Binding-site contacts:
Ligand atom N5 contacts residue ASN318 of chain 3.A at 3.6 Å (h-bond).
Ligand atom O1B contacts residue SER286 of chain 3.A at 2.9 Å (h-bond).
Ligand atom C6 contacts residue SER291 of chain 3.A at 4.1 Å.
Ligand atom O7 contacts residue TRP321 of chain 3.A at 3.6 Å.
Ligand atom C1 contacts residue SER286 of chain 3.A at 3.4 Å.
Ligand atom C10 contacts residue THR319 of chain 3.A at 4.2 Å.
Ligand atom C5 contacts residue SER291 of chain 3.A at 4.2 Å.
Ligand atom C9 contacts residue LYS352 of chain 3.A at 3.7 Å.
Ligand atom C7 contacts residue TRP321 of chain 3.A at 3.8 Å (hydrophobic).
Ligand atom O1B contacts residue ALA288 of chain 3.A at 3.6 Å.
Ligand atom C11 contacts residue TRP321 of chain 3.A at 3.5 Å (hydrophobic).
Ligand atom C11 contacts residue ASP320 of chain 3.A at 3.8 Å.
Ligand atom FAI contacts residue ASN318 of chain 3.A at 4.5 Å.
Ligand atom C11 contacts residue SER291 of chain 3.A at 3.9 Å.
Ligand atom C8 contacts residue SER289 of chain 3.A at 4.2 Å.
Ligand atom O1A contacts residue ASN318 of chain 3.A at 3.8 Å.
Ligand atom O4 contacts residue THR319 of chain 3.A at 3.9 Å.
Ligand atom O4 contacts residue ASN318 of chain 3.A at 2.9 Å (h-bond).
Ligand atom O10 contacts residue TRP321 of chain 3.A at 4.3 Å.
Ligand atom O10 contacts residue ASN318 of chain 3.A at 4.4 Å.
Ligand atom C10 contacts residue TRP321 of chain 3.A at 3.7 Å (hydrophobic).
Ligand atom N5 contacts residue TRP321 of chain 3.A at 3.8 Å.
Ligand atom C4 contacts residue ASN318 of chain 3.A at 3.4 Å.
Ligand atom C11 contacts residue ASN318 of chain 3.A at 3.9 Å.
Ligand atom O1A contacts residue SER286 of chain 3.A at 3.4 Å (h-bond).
Ligand atom C10 contacts residue ASN318 of chain 3.A at 3.8 Å.
Ligand atom C7 contacts residue SER289 of chain 3.A at 3.7 Å.
Ligand atom C10 contacts residue SER291 of chain 3.A at 4.4 Å.
Ligand atom C4 contacts residue SER291 of chain 3.A at 4.1 Å.
Ligand atom O1B contacts residue SER289 of chain 3.A at 3.4 Å (h-bond).
Ligand atom O6 contacts residue SER289 of chain 3.A at 4.2 Å.
Ligand atom O8 contacts residue SER289 of chain 3.A at 3.5 Å (h-bond).
Ligand atom N5 contacts residue SER291 of chain 3.A at 3.6 Å (h-bond).
Ligand atom C3 contacts residue ASN318 of chain 3.A at 3.7 Å.
Ligand atom C1 contacts residue SER289 of chain 3.A at 4.3 Å.
Ligand atom C6 contacts residue SER289 of chain 3.A at 3.5 Å.
Ligand atom C5 contacts residue ASN318 of chain 3.A at 4.2 Å.
Ligand atom O10 contacts residue THR319 of chain 3.A at 4.2 Å.
Ligand atom C11 contacts residue THR319 of chain 3.A at 3.6 Å.

A protein and the small-molecule ligand that binds it are described below.
Small molecule (SMILES): CC(=O)N[C@@H]1[C@@H](O)[C@@H](F)[C@](F)(C(=O)O)O[C@H]1[C@H](O)[C@@H](C)O

Sequence of chain 3.A:
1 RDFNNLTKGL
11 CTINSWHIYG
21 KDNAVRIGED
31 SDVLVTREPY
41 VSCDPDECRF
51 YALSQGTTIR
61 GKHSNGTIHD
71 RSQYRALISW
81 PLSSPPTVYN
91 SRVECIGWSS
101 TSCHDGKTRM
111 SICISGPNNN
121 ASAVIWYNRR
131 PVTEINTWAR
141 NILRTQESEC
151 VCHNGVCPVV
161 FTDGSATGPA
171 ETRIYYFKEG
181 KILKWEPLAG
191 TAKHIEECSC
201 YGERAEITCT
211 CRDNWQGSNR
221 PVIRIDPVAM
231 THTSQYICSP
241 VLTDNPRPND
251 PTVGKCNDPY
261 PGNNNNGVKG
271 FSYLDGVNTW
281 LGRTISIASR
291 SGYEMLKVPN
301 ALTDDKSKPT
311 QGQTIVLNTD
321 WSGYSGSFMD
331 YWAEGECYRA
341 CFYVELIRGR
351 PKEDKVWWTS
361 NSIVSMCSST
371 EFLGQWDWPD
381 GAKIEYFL